Sequence of chain 55.G:
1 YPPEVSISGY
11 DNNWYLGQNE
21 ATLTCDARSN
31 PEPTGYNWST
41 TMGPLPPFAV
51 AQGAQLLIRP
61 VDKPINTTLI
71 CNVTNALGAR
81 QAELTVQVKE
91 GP

The small molecule below binds the protein below.
Small molecule (SMILES): CC(=O)N[C@@H]1[C@@H](O)[C@H](O)[C@@H](CO)O[C@H]1O

Binding-site contacts:
Ligand atom C5 contacts residue ASN72 of chain 55.G at 3.7 Å.
Ligand atom C5 contacts residue THR74 of chain 55.G at 3.9 Å.
Ligand atom C8 contacts residue GLN81 of chain 55.G at 3.2 Å.
Ligand atom C4 contacts residue ASN72 of chain 55.G at 4.3 Å.
Ligand atom C3 contacts residue ASN72 of chain 55.G at 4.0 Å.
Ligand atom C7 contacts residue GLN81 of chain 55.G at 3.8 Å.
Ligand atom C2 contacts residue ASN72 of chain 55.G at 2.6 Å.
Ligand atom O7 contacts residue GLN81 of chain 55.G at 3.9 Å.
Ligand atom N2 contacts residue GLN81 of chain 55.G at 4.3 Å.
Ligand atom O5 contacts residue ASN72 of chain 55.G at 2.4 Å (h-bond).
Ligand atom O7 contacts residue ASN72 of chain 55.G at 3.3 Å (h-bond).
Ligand atom C1 contacts residue ALA79 of chain 55.G at 4.3 Å (hydrophobic).
Ligand atom C7 contacts residue ASN72 of chain 55.G at 3.5 Å.
Ligand atom C6 contacts residue THR74 of chain 55.G at 3.7 Å.
Ligand atom O5 contacts residue THR74 of chain 55.G at 4.0 Å.
Ligand atom C1 contacts residue ASN72 of chain 55.G at 1.5 Å.
Ligand atom N2 contacts residue ASN72 of chain 55.G at 3.2 Å (h-bond).